Sequence of chain 1.B:
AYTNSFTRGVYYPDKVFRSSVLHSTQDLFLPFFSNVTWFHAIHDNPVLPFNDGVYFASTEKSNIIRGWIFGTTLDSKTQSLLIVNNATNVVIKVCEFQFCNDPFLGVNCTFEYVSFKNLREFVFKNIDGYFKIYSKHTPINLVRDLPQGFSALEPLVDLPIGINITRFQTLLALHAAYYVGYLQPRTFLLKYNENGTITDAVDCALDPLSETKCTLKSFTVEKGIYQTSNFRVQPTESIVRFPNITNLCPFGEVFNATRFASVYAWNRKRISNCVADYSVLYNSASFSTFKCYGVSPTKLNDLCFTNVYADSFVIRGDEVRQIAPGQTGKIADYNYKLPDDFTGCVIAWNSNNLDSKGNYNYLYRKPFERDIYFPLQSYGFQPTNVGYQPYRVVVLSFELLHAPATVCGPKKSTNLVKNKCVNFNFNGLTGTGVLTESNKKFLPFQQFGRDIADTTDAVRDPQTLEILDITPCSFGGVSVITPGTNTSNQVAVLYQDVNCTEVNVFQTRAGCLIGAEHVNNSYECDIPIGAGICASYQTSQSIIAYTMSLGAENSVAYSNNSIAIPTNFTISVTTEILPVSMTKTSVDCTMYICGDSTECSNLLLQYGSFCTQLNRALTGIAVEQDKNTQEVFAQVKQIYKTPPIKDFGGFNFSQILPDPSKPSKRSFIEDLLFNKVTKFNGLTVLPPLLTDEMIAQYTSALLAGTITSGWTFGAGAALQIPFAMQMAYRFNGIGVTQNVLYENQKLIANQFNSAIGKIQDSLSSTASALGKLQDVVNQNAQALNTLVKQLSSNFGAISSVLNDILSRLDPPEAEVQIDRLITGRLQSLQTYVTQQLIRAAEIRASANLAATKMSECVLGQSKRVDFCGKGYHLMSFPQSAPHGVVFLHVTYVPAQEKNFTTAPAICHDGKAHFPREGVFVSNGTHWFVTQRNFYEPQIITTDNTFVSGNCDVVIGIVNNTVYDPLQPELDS

Binding-site contacts:
Ligand atom C4 contacts residue ASN1108 of chain 1.B at 4.3 Å.
Ligand atom C3 contacts residue ASN1108 of chain 1.B at 3.9 Å.
Ligand atom C7 contacts residue ASN1108 of chain 1.B at 3.3 Å.
Ligand atom C5 contacts residue ASN1108 of chain 1.B at 3.8 Å.
Ligand atom O5 contacts residue ASN1108 of chain 1.B at 2.4 Å (h-bond).
Ligand atom O7 contacts residue ASN1108 of chain 1.B at 3.3 Å (h-bond).
Ligand atom C1 contacts residue ASN1108 of chain 1.B at 1.5 Å.
Ligand atom N2 contacts residue ASN1108 of chain 1.B at 2.9 Å (h-bond).
Ligand atom C8 contacts residue ASN1108 of chain 1.B at 4.4 Å.
Ligand atom C2 contacts residue ASN1108 of chain 1.B at 2.5 Å.

The protein below binds the small molecule below.
Small molecule (SMILES): CC(=O)N[C@H]1[C@H](O[C@H]2[C@H](O)[C@@H](NC(C)=O)CO[C@@H]2CO)O[C@H](CO)[C@@H](O)[C@@H]1O